Sequence of chain 1.A:
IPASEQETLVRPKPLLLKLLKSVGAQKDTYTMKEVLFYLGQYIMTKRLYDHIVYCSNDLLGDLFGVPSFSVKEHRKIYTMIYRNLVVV

Binding-site contacts:
Ligand atom C11 contacts residue LEU38 of chain 1.A at 3.4 Å (hydrophobic).
Ligand atom C14 contacts residue ILE45 of chain 1.A at 4.2 Å (hydrophobic).
Ligand atom C22 contacts residue HIS80 of chain 1.A at 3.5 Å.
Ligand atom C13 contacts residue LEU38 of chain 1.A at 4.2 Å (hydrophobic).
Ligand atom C14 contacts residue ILE83 of chain 1.A at 4.1 Å (hydrophobic).
Ligand atom C19 contacts residue HIS80 of chain 1.A at 3.8 Å.
Ligand atom CL2 contacts residue TYR84 of chain 1.A at 3.9 Å.
Ligand atom C13 contacts residue ILE45 of chain 1.A at 4.1 Å (hydrophobic).
Ligand atom C17 contacts residue LEU38 of chain 1.A at 4.1 Å (hydrophobic).
Ligand atom CL1 contacts residue PHE70 of chain 1.A at 3.9 Å.
Ligand atom O1 contacts residue HIS80 of chain 1.A at 3.5 Å (h-bond).
Ligand atom C3 contacts residue GLY42 of chain 1.A at 4.3 Å.
Ligand atom C12 contacts residue GLY42 of chain 1.A at 3.8 Å.
Ligand atom CL1 contacts residue LEU41 of chain 1.A at 3.9 Å.
Ligand atom C4 contacts residue ILE45 of chain 1.A at 3.9 Å (hydrophobic).
Ligand atom C3 contacts residue MET46 of chain 1.A at 3.8 Å (hydrophobic).
Ligand atom C4 contacts residue VAL77 of chain 1.A at 4.2 Å (hydrophobic).
Ligand atom C13 contacts residue ILE83 of chain 1.A at 4.2 Å (hydrophobic).
Ligand atom C18 contacts residue HIS80 of chain 1.A at 4.2 Å.
Ligand atom O4 contacts residue HIS80 of chain 1.A at 3.4 Å (h-bond).
Ligand atom C10 contacts residue HIS80 of chain 1.A at 4.0 Å.
Ligand atom C19 contacts residue LEU38 of chain 1.A at 3.7 Å (hydrophobic).
Ligand atom O4 contacts residue VAL77 of chain 1.A at 3.6 Å (h-bond).
Ligand atom C1 contacts residue GLY42 of chain 1.A at 4.2 Å.
Ligand atom CL2 contacts residue HIS80 of chain 1.A at 3.5 Å.
Ligand atom C20 contacts residue HIS80 of chain 1.A at 3.6 Å.
Ligand atom O5 contacts residue HIS80 of chain 1.A at 3.3 Å.
Ligand atom O1 contacts residue VAL77 of chain 1.A at 3.7 Å.
Ligand atom CL1 contacts residue ILE83 of chain 1.A at 3.8 Å.
Ligand atom C18 contacts residue LEU38 of chain 1.A at 3.6 Å (hydrophobic).
Ligand atom CL2 contacts residue ILE83 of chain 1.A at 3.5 Å.
Ligand atom CL2 contacts residue LEU38 of chain 1.A at 3.9 Å.
Ligand atom CL1 contacts residue ILE45 of chain 1.A at 3.9 Å.
Ligand atom C4 contacts residue MET46 of chain 1.A at 4.2 Å (hydrophobic).
Ligand atom C18 contacts residue TYR84 of chain 1.A at 3.8 Å (hydrophobic).
Ligand atom C11 contacts residue GLY42 of chain 1.A at 3.9 Å.
Ligand atom C12 contacts residue LEU38 of chain 1.A at 3.4 Å (hydrophobic).
Ligand atom C12 contacts residue LEU41 of chain 1.A at 4.0 Å (hydrophobic).
Ligand atom C7 contacts residue VAL77 of chain 1.A at 4.1 Å (hydrophobic).
Ligand atom O4 contacts residue LYS78 of chain 1.A at 4.3 Å.

The small molecule below binds the protein below.
Small molecule (SMILES): CC[C@@H](CO)N1C(=O)[C@H](CC(=O)O)O[C@@H](c2cccc(Cl)c2)[C@H]1c1ccc(Cl)cc1